This protein binds this small molecule.
Small molecule (SMILES): Nc1ncnc2c1ncn2[C@@H]1O[C@H](COP(O)(O)=S)[C@@H](O)[C@H]1O

Sequence of chain 1.A:
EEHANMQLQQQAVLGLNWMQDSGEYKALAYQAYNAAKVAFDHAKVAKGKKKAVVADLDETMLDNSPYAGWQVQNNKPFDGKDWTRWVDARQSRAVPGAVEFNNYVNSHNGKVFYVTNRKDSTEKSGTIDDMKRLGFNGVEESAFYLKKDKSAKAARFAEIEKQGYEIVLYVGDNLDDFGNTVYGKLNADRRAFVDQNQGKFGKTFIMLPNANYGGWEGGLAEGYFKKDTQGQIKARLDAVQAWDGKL

Binding-site contacts:
Ligand atom C4 contacts residue PHE86 of chain 1.A at 3.3 Å (hydrophobic).
Ligand atom C5 contacts residue PHE86 of chain 1.A at 3.2 Å (hydrophobic).
Ligand atom O3' contacts residue ARG126 of chain 1.A at 3.6 Å (salt-bridge).
Ligand atom C3' contacts residue TRP91 of chain 1.A at 3.6 Å (hydrophobic).
Ligand atom N7 contacts residue TYR221 of chain 1.A at 3.9 Å.
Ligand atom C5 contacts residue TYR221 of chain 1.A at 3.5 Å (hydrophobic).
Ligand atom O3' contacts residue TRP91 of chain 1.A at 3.1 Å (h-bond).
Ligand atom O2' contacts residue TRP91 of chain 1.A at 3.6 Å.
Ligand atom OP1 contacts residue MG1 of chain 1.B at 2.0 Å.
Ligand atom C2' contacts residue TRP91 of chain 1.A at 3.4 Å (hydrophobic).
Ligand atom OP3 contacts residue ASN125 of chain 1.A at 2.9 Å (h-bond).
Ligand atom C8 contacts residue TRP91 of chain 1.A at 3.4 Å (hydrophobic).
Ligand atom C6 contacts residue PHE86 of chain 1.A at 3.4 Å (hydrophobic).
Ligand atom C2 contacts residue PHE86 of chain 1.A at 3.7 Å (hydrophobic).
Ligand atom P contacts residue ASP64 of chain 1.A at 3.3 Å.
Ligand atom O5' contacts residue ASN125 of chain 1.A at 3.5 Å.
Ligand atom N3 contacts residue PHE86 of chain 1.A at 3.6 Å.
Ligand atom S2P contacts residue ASN125 of chain 1.A at 3.7 Å.
Ligand atom P contacts residue LYS161 of chain 1.A at 3.8 Å.
Ligand atom C5' contacts residue ASP66 of chain 1.A at 3.8 Å.
Ligand atom OP1 contacts residue ASP64 of chain 1.A at 3.0 Å (salt-bridge).
Ligand atom C4 contacts residue TYR221 of chain 1.A at 3.8 Å (hydrophobic).
Ligand atom N7 contacts residue PHE86 of chain 1.A at 3.5 Å.
Ligand atom OP3 contacts residue ASP64 of chain 1.A at 2.8 Å (salt-bridge).
Ligand atom OP1 contacts residue ASP66 of chain 1.A at 3.2 Å (salt-bridge).
Ligand atom O3' contacts residue ASN125 of chain 1.A at 3.6 Å.
Ligand atom OP3 contacts residue LYS161 of chain 1.A at 2.9 Å (salt-bridge).
Ligand atom N7 contacts residue TRP91 of chain 1.A at 3.8 Å.
Ligand atom O3' contacts residue ASP66 of chain 1.A at 2.7 Å (salt-bridge).
Ligand atom C1' contacts residue PHE86 of chain 1.A at 3.6 Å (hydrophobic).
Ligand atom C3' contacts residue ASP66 of chain 1.A at 3.4 Å.
Ligand atom C8 contacts residue PHE86 of chain 1.A at 3.5 Å (hydrophobic).
Ligand atom N6 contacts residue TYR221 of chain 1.A at 3.3 Å.
Ligand atom OP3 contacts residue THR124 of chain 1.A at 3.7 Å.
Ligand atom N9 contacts residue PHE86 of chain 1.A at 3.3 Å.
Ligand atom P contacts residue MG1 of chain 1.B at 3.5 Å.
Ligand atom N1 contacts residue TYR221 of chain 1.A at 3.7 Å.
Ligand atom N1 contacts residue PHE86 of chain 1.A at 3.6 Å.
Ligand atom C6 contacts residue TYR221 of chain 1.A at 3.4 Å (hydrophobic).
Ligand atom O5' contacts residue ASP66 of chain 1.A at 3.5 Å (salt-bridge).